A small-molecule ligand and the protein it binds are described below.
Small molecule (SMILES): O=C(C[C@H]1c2c(F)cccc2-c2cncn21)C1CCCCC1

Sequence of chain 1.A:
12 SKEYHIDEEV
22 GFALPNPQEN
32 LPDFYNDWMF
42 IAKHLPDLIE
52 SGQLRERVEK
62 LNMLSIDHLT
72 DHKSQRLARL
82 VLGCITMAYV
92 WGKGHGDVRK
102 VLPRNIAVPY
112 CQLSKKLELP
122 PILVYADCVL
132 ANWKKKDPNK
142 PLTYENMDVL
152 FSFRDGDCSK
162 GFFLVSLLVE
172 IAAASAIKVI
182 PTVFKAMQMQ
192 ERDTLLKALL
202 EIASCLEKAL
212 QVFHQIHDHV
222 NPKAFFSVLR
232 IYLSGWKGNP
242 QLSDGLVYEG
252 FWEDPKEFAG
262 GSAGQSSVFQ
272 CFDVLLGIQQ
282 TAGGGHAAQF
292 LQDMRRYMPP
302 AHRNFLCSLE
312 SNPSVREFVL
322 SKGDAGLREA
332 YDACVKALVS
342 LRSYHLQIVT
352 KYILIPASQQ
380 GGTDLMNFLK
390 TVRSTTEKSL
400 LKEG

Binding-site contacts:
Ligand atom CAI contacts residue ALA264 of chain 1.A at 3.6 Å (hydrophobic).
Ligand atom CAR contacts residue VAL130 of chain 1.A at 4.0 Å (hydrophobic).
Ligand atom CAR contacts residue TYR126 of chain 1.A at 3.9 Å (hydrophobic).
Ligand atom CAD contacts residue LEU384 of chain 1.A at 3.8 Å (hydrophobic).
Ligand atom CAR contacts residue SER167 of chain 1.A at 3.9 Å.
Ligand atom CAQ contacts residue PHE163 of chain 1.A at 3.6 Å (hydrophobic).
Ligand atom NAP contacts residue HEM1 of chain 1.C at 2.2 Å.
Ligand atom CAO contacts residue HEM1 of chain 1.C at 3.0 Å.
Ligand atom CAF contacts residue PHE226 of chain 1.A at 4.0 Å (hydrophobic).
Ligand atom CAN contacts residue PHE163 of chain 1.A at 3.8 Å (hydrophobic).
Ligand atom CAD contacts residue ILE354 of chain 1.A at 3.8 Å (hydrophobic).
Ligand atom CAM contacts residue PHE163 of chain 1.A at 3.3 Å (hydrophobic).
Ligand atom CAI contacts residue SER263 of chain 1.A at 3.8 Å.
Ligand atom CAG contacts residue GLY262 of chain 1.A at 3.2 Å.
Ligand atom OAJ contacts residue ALA264 of chain 1.A at 3.9 Å.
Ligand atom CAE contacts residue ILE354 of chain 1.A at 3.7 Å (hydrophobic).
Ligand atom CAE contacts residue PHE226 of chain 1.A at 4.0 Å (hydrophobic).
Ligand atom FAV contacts residue LEU234 of chain 1.A at 3.9 Å.
Ligand atom CAI contacts residue GLY262 of chain 1.A at 3.6 Å.
Ligand atom CAE contacts residue ARG231 of chain 1.A at 3.8 Å.
Ligand atom CAS contacts residue PHE163 of chain 1.A at 3.6 Å (hydrophobic).
Ligand atom OAJ contacts residue HEM1 of chain 1.C at 3.3 Å (h-bond).
Ligand atom CAQ contacts residue HEM1 of chain 1.C at 3.3 Å.
Ligand atom CAT contacts residue CYS129 of chain 1.A at 3.5 Å (hydrophobic).
Ligand atom OAJ contacts residue SER263 of chain 1.A at 3.6 Å.
Ligand atom NAK contacts residue ALA264 of chain 1.A at 3.6 Å (h-bond).
Ligand atom OAJ contacts residue GLY262 of chain 1.A at 3.5 Å (h-bond).
Ligand atom CAQ contacts residue ALA264 of chain 1.A at 3.6 Å (hydrophobic).
Ligand atom CAH contacts residue GLY262 of chain 1.A at 3.1 Å.
Ligand atom FAV contacts residue GLY262 of chain 1.A at 3.1 Å.
Ligand atom CAS contacts residue VAL130 of chain 1.A at 3.4 Å (hydrophobic).
Ligand atom CAO contacts residue ALA264 of chain 1.A at 3.5 Å (hydrophobic).
Ligand atom CAS contacts residue PHE164 of chain 1.A at 3.9 Å (hydrophobic).
Ligand atom NAK contacts residue PHE163 of chain 1.A at 3.9 Å.
Ligand atom NAP contacts residue ALA264 of chain 1.A at 3.5 Å.
Ligand atom CAR contacts residue PHE163 of chain 1.A at 3.4 Å (hydrophobic).
Ligand atom FAV contacts residue SER263 of chain 1.A at 3.7 Å.
Ligand atom CAA contacts residue GLY262 of chain 1.A at 3.8 Å.
Ligand atom CAL contacts residue PHE163 of chain 1.A at 3.3 Å (hydrophobic).
Ligand atom CAL contacts residue ALA264 of chain 1.A at 3.7 Å (hydrophobic).